A protein and the small-molecule ligand that binds it are described below.
Small molecule (SMILES): O=P(O)(O)OC[C@H]1O[C@](O)(COP(=O)(O)O)[C@@H](O)[C@@H]1O

Binding-site contacts:
Ligand atom O6P contacts residue SER457 of chain 1.C at 3.6 Å.
Ligand atom O1P contacts residue PRO537 of chain 1.C at 3.8 Å.
Ligand atom O4P contacts residue SER457 of chain 1.C at 2.9 Å (h-bond).
Ligand atom O2P contacts residue LYS453 of chain 1.C at 3.2 Å.
Ligand atom O5P contacts residue LYS453 of chain 1.C at 3.2 Å (salt-bridge).
Ligand atom O5P contacts residue SER539 of chain 1.C at 2.9 Å (h-bond).
Ligand atom O3 contacts residue ARG536 of chain 1.C at 3.4 Å (salt-bridge).
Ligand atom C5 contacts residue GLY538 of chain 1.C at 3.5 Å.
Ligand atom C6 contacts residue LEU451 of chain 1.C at 3.5 Å (hydrophobic).
Ligand atom O1P contacts residue GLY538 of chain 1.C at 3.2 Å (h-bond).
Ligand atom O4P contacts residue THR452 of chain 1.C at 2.6 Å (h-bond).
Ligand atom O5P contacts residue SER454 of chain 1.C at 2.8 Å (h-bond).
Ligand atom O2P contacts residue ARG509 of chain 1.C at 3.0 Å (salt-bridge).
Ligand atom O3P contacts residue TRP502 of chain 1.C at 3.5 Å (h-bond).
Ligand atom O4 contacts residue ARG536 of chain 1.C at 3.6 Å.
Ligand atom O3 contacts residue TRP502 of chain 1.C at 3.7 Å.
Ligand atom C4 contacts residue GLY538 of chain 1.C at 3.4 Å.
Ligand atom O3P contacts residue ARG509 of chain 1.C at 2.9 Å (salt-bridge).
Ligand atom P2 contacts residue SER457 of chain 1.C at 3.6 Å.
Ligand atom O3 contacts residue GLY534 of chain 1.C at 3.0 Å (h-bond).
Ligand atom C1 contacts residue ARG509 of chain 1.C at 3.6 Å.
Ligand atom O4 contacts residue GLY538 of chain 1.C at 2.5 Å (h-bond).
Ligand atom P2 contacts residue THR452 of chain 1.C at 3.7 Å.
Ligand atom C3 contacts residue ARG536 of chain 1.C at 3.6 Å.
Ligand atom O5 contacts residue LEU451 of chain 1.C at 3.6 Å.
Ligand atom O4P contacts residue LYS453 of chain 1.C at 3.8 Å.
Ligand atom O6 contacts residue LYS453 of chain 1.C at 3.0 Å (salt-bridge).
Ligand atom O2 contacts residue LEU451 of chain 1.C at 3.2 Å.
Ligand atom P2 contacts residue LYS453 of chain 1.C at 3.6 Å.
Ligand atom P2 contacts residue SER454 of chain 1.C at 3.7 Å.
Ligand atom O4P contacts residue SER454 of chain 1.C at 3.7 Å.
Ligand atom O6 contacts residue THR452 of chain 1.C at 3.3 Å.
Ligand atom O6P contacts residue GLY540 of chain 1.C at 2.6 Å (h-bond).
Ligand atom P1 contacts residue ARG509 of chain 1.C at 3.5 Å.
Ligand atom O1P contacts residue LYS453 of chain 1.C at 3.4 Å.
Ligand atom O4 contacts residue PHE541 of chain 1.C at 3.3 Å (h-bond).
Ligand atom O6P contacts residue SER539 of chain 1.C at 3.4 Å.
Ligand atom C6 contacts residue SER457 of chain 1.C at 3.5 Å.
Ligand atom O4P contacts residue ARG456 of chain 1.C at 3.6 Å.
Ligand atom C6 contacts residue THR542 of chain 1.C at 3.4 Å.

Sequence of chain 1.C:
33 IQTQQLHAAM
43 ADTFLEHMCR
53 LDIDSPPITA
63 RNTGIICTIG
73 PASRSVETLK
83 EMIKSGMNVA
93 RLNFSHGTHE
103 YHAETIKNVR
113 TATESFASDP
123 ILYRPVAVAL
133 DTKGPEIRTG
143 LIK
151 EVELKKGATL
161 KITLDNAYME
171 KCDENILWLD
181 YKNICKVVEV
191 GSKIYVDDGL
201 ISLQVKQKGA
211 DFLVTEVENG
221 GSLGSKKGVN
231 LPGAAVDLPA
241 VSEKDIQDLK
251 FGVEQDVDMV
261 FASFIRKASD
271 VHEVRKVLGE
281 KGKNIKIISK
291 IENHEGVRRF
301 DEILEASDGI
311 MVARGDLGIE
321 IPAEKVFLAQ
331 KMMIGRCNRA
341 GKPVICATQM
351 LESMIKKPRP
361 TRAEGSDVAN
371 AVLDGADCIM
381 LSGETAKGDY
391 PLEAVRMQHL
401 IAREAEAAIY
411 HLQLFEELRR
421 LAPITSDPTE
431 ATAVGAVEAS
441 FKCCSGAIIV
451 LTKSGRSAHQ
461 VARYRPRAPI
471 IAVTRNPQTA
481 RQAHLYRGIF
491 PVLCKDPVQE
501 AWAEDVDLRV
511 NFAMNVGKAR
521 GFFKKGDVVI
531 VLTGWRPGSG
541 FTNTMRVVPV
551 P